This small molecule binds to this protein.
Small molecule (SMILES): CC[C@H](C)[C@H](NC(=O)[C@H](CC(=O)O)NC(=O)[C@@H](N)CC(C)C)C(=O)N1CCC[C@H]1C(=O)N[C@@H](C)C(=O)N[C@@H](Cc1ccccc1)C(=O)N[C@@H](CC(C)C)C(=O)N[C@@H](CCCN=C(N)N)C(=O)O

Sequence of chain 1.F:
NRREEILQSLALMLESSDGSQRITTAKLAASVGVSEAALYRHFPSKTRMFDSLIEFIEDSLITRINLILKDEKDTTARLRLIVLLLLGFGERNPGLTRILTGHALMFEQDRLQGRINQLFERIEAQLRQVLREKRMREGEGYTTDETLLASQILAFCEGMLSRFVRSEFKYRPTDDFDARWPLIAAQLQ

Binding-site contacts:
Ligand atom O contacts residue ARG99 of chain 1.F at 3.8 Å.
Ligand atom CD2 contacts residue ILE75 of chain 1.F at 3.8 Å (hydrophobic).
Ligand atom N contacts residue GLN15 of chain 1.F at 3.4 Å (h-bond).
Ligand atom CD2 contacts residue ALA18 of chain 1.F at 3.7 Å (hydrophobic).
Ligand atom CG2 contacts residue ARG99 of chain 1.F at 3.4 Å.
Ligand atom CE2 contacts residue LEU14 of chain 1.F at 3.1 Å (hydrophobic).
Ligand atom CA contacts residue GLN15 of chain 1.F at 3.4 Å.
Ligand atom CB contacts residue ARG99 of chain 1.F at 3.9 Å.
Ligand atom CZ contacts residue LEU14 of chain 1.F at 3.7 Å (hydrophobic).
Ligand atom CG1 contacts residue LEU92 of chain 1.F at 3.9 Å (hydrophobic).
Ligand atom O contacts residue GLN15 of chain 1.F at 2.9 Å (h-bond).
Ligand atom CD1 contacts residue ALA18 of chain 1.F at 3.8 Å (hydrophobic).
Ligand atom CE2 contacts residue GLN15 of chain 1.F at 3.5 Å.
Ligand atom CD1 contacts residue ARG71 of chain 1.F at 3.3 Å.
Ligand atom CD2 contacts residue ARG71 of chain 1.F at 2.9 Å.
Ligand atom CD2 contacts residue GLN15 of chain 1.F at 2.9 Å.
Ligand atom CD1 contacts residue PHE63 of chain 1.F at 3.5 Å (hydrophobic).
Ligand atom CA contacts residue ASN100 of chain 1.F at 3.7 Å.
Ligand atom O contacts residue ASN100 of chain 1.F at 3.2 Å (h-bond).
Ligand atom CB contacts residue LEU103 of chain 1.F at 3.8 Å (hydrophobic).
Ligand atom C contacts residue GLN15 of chain 1.F at 3.8 Å.
Ligand atom CB contacts residue PHE63 of chain 1.F at 3.7 Å (hydrophobic).
Ligand atom CD2 contacts residue ALA18 of chain 1.F at 3.6 Å (hydrophobic).
Ligand atom CG contacts residue ALA18 of chain 1.F at 3.9 Å (hydrophobic).
Ligand atom CE1 contacts residue PHE63 of chain 1.F at 3.9 Å (hydrophobic).
Ligand atom CG2 contacts residue PHE96 of chain 1.F at 3.7 Å (hydrophobic).
Ligand atom CD2 contacts residue LEU19 of chain 1.F at 3.5 Å (hydrophobic).
Ligand atom CG contacts residue ARG71 of chain 1.F at 3.5 Å.
Ligand atom CD contacts residue ARG71 of chain 1.F at 3.8 Å.
Ligand atom CG contacts residue ARG71 of chain 1.F at 3.5 Å.
Ligand atom C contacts residue ASN100 of chain 1.F at 3.6 Å.
Ligand atom CD2 contacts residue GLN15 of chain 1.F at 3.6 Å.
Ligand atom CD1 contacts residue LEU74 of chain 1.F at 3.5 Å (hydrophobic).
Ligand atom CD1 contacts residue LEU19 of chain 1.F at 3.5 Å (hydrophobic).
Ligand atom CB contacts residue ARG71 of chain 1.F at 3.9 Å.
Ligand atom CD1 contacts residue ILE75 of chain 1.F at 3.8 Å (hydrophobic).
Ligand atom CD1 contacts residue GLU22 of chain 1.F at 3.1 Å.
Ligand atom N contacts residue ASN100 of chain 1.F at 2.8 Å (h-bond).
Ligand atom CB contacts residue ASN100 of chain 1.F at 3.5 Å.
Ligand atom CA contacts residue ASN100 of chain 1.F at 3.5 Å.